A protein and the small-molecule ligand that binds it are described below.
Small molecule (SMILES): CC(C)(c1cc(Br)c(O)c(Br)c1)c1cc(Br)c(O)c(Br)c1

Binding-site contacts:
Ligand atom CAA contacts residue LEU139 of chain 1.A at 3.1 Å (hydrophobic).
Ligand atom CAN contacts residue ILE150 of chain 1.A at 3.8 Å (hydrophobic).
Ligand atom CAP contacts residue ARG97 of chain 1.A at 3.7 Å.
Ligand atom BRAE contacts residue MET173 of chain 1.A at 3.5 Å.
Ligand atom OAD contacts residue GLU152 of chain 1.A at 3.4 Å (salt-bridge).
Ligand atom CAJ contacts residue ARG97 of chain 1.A at 3.4 Å.
Ligand atom CAQ contacts residue SER151 of chain 1.A at 3.8 Å.
Ligand atom BRAH contacts residue ARG97 of chain 1.A at 4.0 Å.
Ligand atom BRAH contacts residue LEU142 of chain 1.A at 3.8 Å.
Ligand atom BRAE contacts residue CYS94 of chain 1.A at 3.9 Å.
Ligand atom CAA contacts residue LEU149 of chain 1.A at 3.7 Å (hydrophobic).
Ligand atom CAB contacts residue CYS94 of chain 1.A at 3.5 Å (hydrophobic).
Ligand atom CAI contacts residue CYS94 of chain 1.A at 3.6 Å (hydrophobic).
Ligand atom OAD contacts residue ILE150 of chain 1.A at 3.8 Å.
Ligand atom CAQ contacts residue ARG97 of chain 1.A at 3.9 Å.
Ligand atom CAM contacts residue CYS94 of chain 1.A at 3.5 Å (hydrophobic).
Ligand atom CAP contacts residue CYS94 of chain 1.A at 3.6 Å (hydrophobic).
Ligand atom CAN contacts residue SER151 of chain 1.A at 3.2 Å.
Ligand atom OAC contacts residue ILE135 of chain 1.A at 3.8 Å.
Ligand atom CAK contacts residue ILE150 of chain 1.A at 3.8 Å (hydrophobic).
Ligand atom CAR contacts residue SER151 of chain 1.A at 3.8 Å.
Ligand atom OAC contacts residue SER98 of chain 1.A at 2.7 Å (h-bond).
Ligand atom OAC contacts residue CYS94 of chain 1.A at 3.6 Å.
Ligand atom CAA contacts residue VAL148 of chain 1.A at 3.4 Å (hydrophobic).
Ligand atom CAM contacts residue SER98 of chain 1.A at 3.7 Å.
Ligand atom CAN contacts residue ARG97 of chain 1.A at 3.8 Å.
Ligand atom CAR contacts residue LEU149 of chain 1.A at 4.0 Å (hydrophobic).
Ligand atom BRAF contacts residue ARG97 of chain 1.A at 3.3 Å.
Ligand atom BRAH contacts residue GLU152 of chain 1.A at 3.5 Å.
Ligand atom CAL contacts residue LEU149 of chain 1.A at 3.5 Å (hydrophobic).
Ligand atom CAO contacts residue CYS94 of chain 1.A at 3.6 Å (hydrophobic).
Ligand atom CAT contacts residue ILE150 of chain 1.A at 3.9 Å (hydrophobic).
Ligand atom CAQ contacts residue ILE150 of chain 1.A at 4.0 Å (hydrophobic).
Ligand atom BRAF contacts residue SER98 of chain 1.A at 3.4 Å.
Ligand atom CAK contacts residue ARG97 of chain 1.A at 4.0 Å.
Ligand atom CAB contacts residue ILE150 of chain 1.A at 3.7 Å (hydrophobic).
Ligand atom CAL contacts residue ILE150 of chain 1.A at 4.0 Å (hydrophobic).
Ligand atom CAR contacts residue ILE150 of chain 1.A at 3.7 Å (hydrophobic).
Ligand atom CAR contacts residue ARG97 of chain 1.A at 3.9 Å.
Ligand atom OAD contacts residue SER151 of chain 1.A at 2.8 Å (h-bond).

Sequence of chain 1.A:
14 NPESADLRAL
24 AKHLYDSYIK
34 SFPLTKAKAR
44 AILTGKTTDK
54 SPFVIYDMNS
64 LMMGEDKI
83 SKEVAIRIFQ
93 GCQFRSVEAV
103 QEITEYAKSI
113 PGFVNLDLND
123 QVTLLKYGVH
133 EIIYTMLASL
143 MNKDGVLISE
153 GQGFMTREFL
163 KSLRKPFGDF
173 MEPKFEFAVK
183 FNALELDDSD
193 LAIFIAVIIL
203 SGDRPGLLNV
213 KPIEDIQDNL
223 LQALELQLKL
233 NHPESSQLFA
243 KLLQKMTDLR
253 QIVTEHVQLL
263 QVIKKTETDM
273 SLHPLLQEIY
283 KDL